Sequence of chain 1.E:
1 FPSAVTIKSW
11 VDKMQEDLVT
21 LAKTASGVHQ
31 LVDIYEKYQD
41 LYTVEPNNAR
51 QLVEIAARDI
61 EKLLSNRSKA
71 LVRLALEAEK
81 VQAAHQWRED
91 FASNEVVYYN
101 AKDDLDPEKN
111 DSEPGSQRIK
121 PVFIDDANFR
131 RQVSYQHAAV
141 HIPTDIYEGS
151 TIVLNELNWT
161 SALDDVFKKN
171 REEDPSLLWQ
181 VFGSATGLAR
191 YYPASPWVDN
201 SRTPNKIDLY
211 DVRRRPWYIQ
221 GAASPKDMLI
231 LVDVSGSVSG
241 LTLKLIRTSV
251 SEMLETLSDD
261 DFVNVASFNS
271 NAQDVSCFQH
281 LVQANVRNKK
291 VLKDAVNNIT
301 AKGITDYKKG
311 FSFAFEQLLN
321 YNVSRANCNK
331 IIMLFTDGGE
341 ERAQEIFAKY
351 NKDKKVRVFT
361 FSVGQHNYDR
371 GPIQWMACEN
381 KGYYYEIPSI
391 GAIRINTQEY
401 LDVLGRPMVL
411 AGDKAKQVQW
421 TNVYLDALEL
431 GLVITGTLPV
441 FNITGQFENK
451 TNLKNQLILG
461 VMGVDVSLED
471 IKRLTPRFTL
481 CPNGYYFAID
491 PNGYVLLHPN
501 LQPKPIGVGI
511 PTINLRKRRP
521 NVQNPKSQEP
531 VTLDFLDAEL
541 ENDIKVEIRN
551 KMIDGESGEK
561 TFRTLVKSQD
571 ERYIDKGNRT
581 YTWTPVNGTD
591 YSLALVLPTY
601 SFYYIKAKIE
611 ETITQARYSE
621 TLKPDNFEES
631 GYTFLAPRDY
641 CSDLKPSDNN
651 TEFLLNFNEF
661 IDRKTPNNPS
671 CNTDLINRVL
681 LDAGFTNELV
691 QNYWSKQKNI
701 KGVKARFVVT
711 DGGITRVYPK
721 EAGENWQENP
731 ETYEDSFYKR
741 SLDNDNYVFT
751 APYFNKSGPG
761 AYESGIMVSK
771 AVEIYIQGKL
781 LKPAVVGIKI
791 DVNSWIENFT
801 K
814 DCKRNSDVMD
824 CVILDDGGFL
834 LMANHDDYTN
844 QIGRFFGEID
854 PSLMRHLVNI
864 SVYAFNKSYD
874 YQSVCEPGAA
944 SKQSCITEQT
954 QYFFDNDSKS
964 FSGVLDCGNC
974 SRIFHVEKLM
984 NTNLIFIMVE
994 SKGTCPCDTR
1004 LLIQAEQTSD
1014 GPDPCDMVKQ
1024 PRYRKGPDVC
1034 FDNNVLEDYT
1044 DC

A protein and the small-molecule ligand that binds it are described below.
Small molecule (SMILES): CC(=O)N[C@@H]1[C@@H](O)[C@H](O)[C@@H](CO)O[C@H]1O

Binding-site contacts:
Ligand atom C3 contacts residue ASN298 of chain 1.E at 3.7 Å.
Ligand atom C4 contacts residue ASN298 of chain 1.E at 3.7 Å.
Ligand atom N2 contacts residue ASN298 of chain 1.E at 3.6 Å.
Ligand atom O5 contacts residue ASN298 of chain 1.E at 1.6 Å (h-bond).
Ligand atom C6 contacts residue ASN298 of chain 1.E at 3.8 Å.
Ligand atom C1 contacts residue ASN298 of chain 1.E at 1.7 Å.
Ligand atom O7 contacts residue ASN298 of chain 1.E at 4.3 Å.
Ligand atom C5 contacts residue ASN298 of chain 1.E at 3.0 Å.
Ligand atom O6 contacts residue ASN298 of chain 1.E at 3.9 Å.
Ligand atom C2 contacts residue ASN298 of chain 1.E at 2.6 Å.